Sequence of chain 1.C:
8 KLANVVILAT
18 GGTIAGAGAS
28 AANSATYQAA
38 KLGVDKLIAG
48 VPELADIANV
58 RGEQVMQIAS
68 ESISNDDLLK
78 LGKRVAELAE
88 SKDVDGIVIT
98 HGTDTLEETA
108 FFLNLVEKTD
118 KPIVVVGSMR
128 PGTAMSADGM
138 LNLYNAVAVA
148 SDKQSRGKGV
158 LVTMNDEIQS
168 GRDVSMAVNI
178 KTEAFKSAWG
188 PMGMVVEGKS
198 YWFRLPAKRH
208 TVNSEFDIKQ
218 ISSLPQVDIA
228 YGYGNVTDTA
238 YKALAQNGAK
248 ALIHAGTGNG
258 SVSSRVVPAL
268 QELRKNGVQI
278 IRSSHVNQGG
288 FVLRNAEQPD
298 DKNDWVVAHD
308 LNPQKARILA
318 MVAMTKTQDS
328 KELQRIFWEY

Sequence of chain 1.D:
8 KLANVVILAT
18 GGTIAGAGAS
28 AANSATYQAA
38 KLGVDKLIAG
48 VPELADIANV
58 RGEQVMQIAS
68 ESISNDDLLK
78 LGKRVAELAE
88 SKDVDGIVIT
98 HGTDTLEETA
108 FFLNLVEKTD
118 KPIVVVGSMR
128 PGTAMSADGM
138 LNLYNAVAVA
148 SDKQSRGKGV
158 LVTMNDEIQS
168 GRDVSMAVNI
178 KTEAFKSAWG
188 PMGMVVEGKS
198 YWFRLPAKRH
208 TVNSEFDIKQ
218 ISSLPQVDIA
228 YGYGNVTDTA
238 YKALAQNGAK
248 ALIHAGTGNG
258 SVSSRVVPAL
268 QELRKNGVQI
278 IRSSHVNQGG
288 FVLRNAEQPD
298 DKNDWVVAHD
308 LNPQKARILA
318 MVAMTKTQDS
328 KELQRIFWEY

Binding-site contacts:
Ligand atom CB contacts residue THR20 of chain 1.D at 2.9 Å.
Ligand atom CB contacts residue GLU294 of chain 1.C at 3.6 Å.
Ligand atom C contacts residue SER67 of chain 1.D at 3.2 Å.
Ligand atom C contacts residue GLU68 of chain 1.D at 3.5 Å.
Ligand atom OXT contacts residue ALA66 of chain 1.D at 3.3 Å.
Ligand atom CD contacts residue THR100 of chain 1.D at 3.5 Å.
Ligand atom CG contacts residue THR100 of chain 1.D at 3.5 Å.
Ligand atom C contacts residue ALA66 of chain 1.D at 4.0 Å (hydrophobic).
Ligand atom N contacts residue GLU294 of chain 1.C at 2.8 Å (salt-bridge).
Ligand atom CA contacts residue GLU68 of chain 1.D at 3.3 Å.
Ligand atom CA contacts residue ASP101 of chain 1.D at 3.8 Å.
Ligand atom OE1 contacts residue THR100 of chain 1.D at 2.9 Å (h-bond).
Ligand atom CG contacts residue ASP101 of chain 1.D at 3.8 Å.
Ligand atom O contacts residue THR100 of chain 1.D at 3.6 Å.
Ligand atom CD contacts residue TYR34 of chain 1.D at 3.7 Å (hydrophobic).
Ligand atom N contacts residue SER258 of chain 1.C at 3.7 Å.
Ligand atom OXT contacts residue GLY19 of chain 1.D at 3.2 Å.
Ligand atom O contacts residue ASP101 of chain 1.D at 3.1 Å (salt-bridge).
Ligand atom CA contacts residue GLU294 of chain 1.C at 3.7 Å.
Ligand atom OE1 contacts residue THR20 of chain 1.D at 2.2 Å (h-bond).
Ligand atom C contacts residue ASP101 of chain 1.D at 3.9 Å.
Ligand atom CD contacts residue SER125 of chain 1.D at 4.0 Å.
Ligand atom OE1 contacts residue SER125 of chain 1.D at 3.7 Å.
Ligand atom CG contacts residue THR20 of chain 1.D at 2.3 Å.
Ligand atom OXT contacts residue ALA36 of chain 1.D at 3.9 Å.
Ligand atom CB contacts residue TYR34 of chain 1.D at 3.9 Å (hydrophobic).
Ligand atom OE1 contacts residue GLY99 of chain 1.D at 3.4 Å.
Ligand atom N contacts residue ASP101 of chain 1.D at 2.9 Å (salt-bridge).
Ligand atom O contacts residue GLU68 of chain 1.D at 3.5 Å (salt-bridge).
Ligand atom OXT contacts residue SER67 of chain 1.D at 2.9 Å (h-bond).
Ligand atom OXT contacts residue GLY99 of chain 1.D at 3.3 Å.
Ligand atom CB contacts residue ALA36 of chain 1.D at 4.0 Å (hydrophobic).
Ligand atom OE1 contacts residue GLY19 of chain 1.D at 4.0 Å.
Ligand atom CG contacts residue TYR34 of chain 1.D at 3.4 Å (hydrophobic).
Ligand atom CG contacts residue GLU294 of chain 1.C at 4.0 Å.
Ligand atom O contacts residue SER67 of chain 1.D at 2.6 Å (h-bond).
Ligand atom N contacts residue GLU68 of chain 1.D at 2.8 Å (salt-bridge).
Ligand atom CD contacts residue THR20 of chain 1.D at 1.3 Å.
Ligand atom C contacts residue GLY99 of chain 1.D at 3.7 Å.
Ligand atom O contacts residue GLY99 of chain 1.D at 3.6 Å.

This protein binds this small molecule.
Small molecule (SMILES): N[C@@H](CCC(=O)O)C(=O)O